Binding-site contacts:
Ligand atom C6 contacts residue ASN155 of chain 1.J at 3.8 Å.
Ligand atom C1 contacts residue ASN155 of chain 1.J at 1.5 Å.
Ligand atom O3 contacts residue ASN155 of chain 1.J at 4.1 Å.
Ligand atom O7 contacts residue SER154 of chain 1.J at 4.1 Å.
Ligand atom O7 contacts residue ASN155 of chain 1.J at 3.3 Å.
Ligand atom C5 contacts residue ASN155 of chain 1.J at 3.3 Å.
Ligand atom N2 contacts residue ASN155 of chain 1.J at 3.6 Å.
Ligand atom C3 contacts residue ASN155 of chain 1.J at 3.4 Å.
Ligand atom C4 contacts residue ASN155 of chain 1.J at 3.2 Å.
Ligand atom O5 contacts residue ASN155 of chain 1.J at 2.6 Å (h-bond).
Ligand atom C2 contacts residue ASN155 of chain 1.J at 2.5 Å.
Ligand atom C7 contacts residue ASN155 of chain 1.J at 4.2 Å.
Ligand atom O3 contacts residue LYS158 of chain 1.J at 3.8 Å.

A protein and the small-molecule ligand that binds it are described below.
Small molecule (SMILES): CC(=O)N[C@@H]1[C@@H](O)[C@H](O)[C@@H](CO)O[C@H]1O

Sequence of chain 1.J:
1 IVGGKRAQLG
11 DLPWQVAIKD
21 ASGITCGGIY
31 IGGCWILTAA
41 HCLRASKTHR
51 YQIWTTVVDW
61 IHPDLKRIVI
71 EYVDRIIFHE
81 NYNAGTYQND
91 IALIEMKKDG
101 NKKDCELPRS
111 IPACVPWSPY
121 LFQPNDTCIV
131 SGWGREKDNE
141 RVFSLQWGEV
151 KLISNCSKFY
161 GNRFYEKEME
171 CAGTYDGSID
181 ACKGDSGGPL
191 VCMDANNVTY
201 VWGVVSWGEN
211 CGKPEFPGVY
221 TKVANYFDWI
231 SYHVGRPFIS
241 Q